Sequence of chain 1.A:
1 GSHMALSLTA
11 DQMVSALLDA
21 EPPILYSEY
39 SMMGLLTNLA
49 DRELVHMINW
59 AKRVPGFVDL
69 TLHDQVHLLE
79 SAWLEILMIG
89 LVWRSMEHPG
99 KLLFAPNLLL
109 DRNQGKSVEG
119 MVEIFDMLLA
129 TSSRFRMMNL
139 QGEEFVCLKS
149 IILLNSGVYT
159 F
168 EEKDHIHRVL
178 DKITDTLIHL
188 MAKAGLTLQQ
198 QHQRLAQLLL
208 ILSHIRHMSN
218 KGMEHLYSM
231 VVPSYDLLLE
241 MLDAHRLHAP

This protein binds this small molecule.
Small molecule (SMILES): O=C(O)CCN1CCc2c([nH]c3ccccc23)[C@H]1c1ccc(Cl)cc1

Binding-site contacts:
Ligand atom C5 contacts residue PHE102 of chain 1.A at 3.6 Å (hydrophobic).
Ligand atom C22 contacts residue LEU223 of chain 1.A at 3.5 Å (hydrophobic).
Ligand atom C17 contacts residue GLY219 of chain 1.A at 3.7 Å.
Ligand atom O18 contacts residue HIS222 of chain 1.A at 2.7 Å (h-bond).
Ligand atom C17 contacts residue HIS222 of chain 1.A at 3.3 Å.
Ligand atom C21 contacts residue LEU44 of chain 1.A at 3.9 Å (hydrophobic).
Ligand atom O19 contacts residue HIS222 of chain 1.A at 3.1 Å (h-bond).
Ligand atom O19 contacts residue ILE122 of chain 1.A at 3.0 Å.
Ligand atom C21 contacts residue MET41 of chain 1.A at 3.7 Å (hydrophobic).
Ligand atom N9 contacts residue ALA48 of chain 1.A at 3.9 Å.
Ligand atom C2 contacts residue GLU51 of chain 1.A at 3.4 Å.
Ligand atom C2 contacts residue LEU47 of chain 1.A at 3.8 Å (hydrophobic).
Ligand atom C23 contacts residue LEU223 of chain 1.A at 3.9 Å (hydrophobic).
Ligand atom C25 contacts residue ALA48 of chain 1.A at 3.9 Å (hydrophobic).
Ligand atom O18 contacts residue GLY219 of chain 1.A at 4.0 Å.
Ligand atom C7 contacts residue PHE102 of chain 1.A at 3.7 Å (hydrophobic).
Ligand atom N9 contacts residue LEU44 of chain 1.A at 3.1 Å (h-bond).
Ligand atom C21 contacts residue LEU223 of chain 1.A at 3.9 Å (hydrophobic).
Ligand atom C8 contacts residue PHE102 of chain 1.A at 4.0 Å (hydrophobic).
Ligand atom C22 contacts residue MET41 of chain 1.A at 3.9 Å (hydrophobic).
Ligand atom C6 contacts residue LEU89 of chain 1.A at 4.0 Å (hydrophobic).
Ligand atom O18 contacts residue MET119 of chain 1.A at 3.8 Å.
Ligand atom CL contacts residue VAL231 of chain 1.A at 3.5 Å.
Ligand atom C6 contacts residue LEU85 of chain 1.A at 3.6 Å (hydrophobic).
Ligand atom C22 contacts residue THR45 of chain 1.A at 3.3 Å.
Ligand atom C1 contacts residue LEU85 of chain 1.A at 3.7 Å (hydrophobic).
Ligand atom C24 contacts residue LEU223 of chain 1.A at 3.8 Å (hydrophobic).
Ligand atom C2 contacts residue ARG92 of chain 1.A at 4.0 Å.
Ligand atom C1 contacts residue ARG92 of chain 1.A at 3.8 Å.
Ligand atom C4 contacts residue LEU44 of chain 1.A at 3.9 Å (hydrophobic).
Ligand atom C1 contacts residue GLU51 of chain 1.A at 3.8 Å.
Ligand atom O18 contacts residue LEU223 of chain 1.A at 3.5 Å.
Ligand atom C3 contacts residue ALA48 of chain 1.A at 3.8 Å (hydrophobic).
Ligand atom C24 contacts residue TRP81 of chain 1.A at 4.0 Å (hydrophobic).
Ligand atom O19 contacts residue GLY219 of chain 1.A at 3.4 Å.
Ligand atom C24 contacts residue ALA48 of chain 1.A at 3.7 Å (hydrophobic).
Ligand atom C25 contacts residue LEU82 of chain 1.A at 4.0 Å (hydrophobic).
Ligand atom C3 contacts residue LEU47 of chain 1.A at 3.8 Å (hydrophobic).
Ligand atom C4 contacts residue PHE102 of chain 1.A at 3.9 Å (hydrophobic).
Ligand atom C21 contacts residue THR45 of chain 1.A at 4.0 Å.